This small molecule binds to this protein.
Small molecule (SMILES): OC[C@H]1O[C@H](O[C@H]2[C@H](O)[C@@H](O)[C@H](OCCCCCC3CCCCC3)O[C@@H]2CO)[C@H](O)[C@@H](O)[C@@H]1O

Sequence of chain 1.A:
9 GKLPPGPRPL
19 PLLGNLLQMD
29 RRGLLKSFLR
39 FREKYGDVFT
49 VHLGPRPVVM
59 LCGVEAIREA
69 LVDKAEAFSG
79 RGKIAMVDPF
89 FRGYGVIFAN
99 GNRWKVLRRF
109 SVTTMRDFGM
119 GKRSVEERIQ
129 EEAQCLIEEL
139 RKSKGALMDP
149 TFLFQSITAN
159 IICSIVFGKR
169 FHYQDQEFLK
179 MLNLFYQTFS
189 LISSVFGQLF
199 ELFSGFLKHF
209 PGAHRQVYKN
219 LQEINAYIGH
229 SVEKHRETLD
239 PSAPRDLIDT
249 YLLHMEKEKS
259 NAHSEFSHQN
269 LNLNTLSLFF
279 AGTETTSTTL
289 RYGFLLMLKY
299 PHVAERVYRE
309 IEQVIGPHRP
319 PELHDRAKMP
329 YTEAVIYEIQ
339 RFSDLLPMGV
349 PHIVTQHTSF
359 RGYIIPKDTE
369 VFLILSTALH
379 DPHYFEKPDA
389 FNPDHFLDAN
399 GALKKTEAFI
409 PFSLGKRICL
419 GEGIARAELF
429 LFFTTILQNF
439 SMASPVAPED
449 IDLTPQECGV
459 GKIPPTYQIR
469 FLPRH

Binding-site contacts:
Ligand atom C5 contacts residue MET179 of chain 1.A at 4.1 Å (hydrophobic).
Ligand atom C4 contacts residue TYR225 of chain 1.A at 4.5 Å (hydrophobic).
Ligand atom O12 contacts residue TYR225 of chain 1.A at 4.4 Å.
Ligand atom C7 contacts residue CYS161 of chain 1.A at 4.4 Å (hydrophobic).
Ligand atom C4 contacts residue PHE169 of chain 1.A at 4.2 Å (hydrophobic).
Ligand atom C11 contacts residue LEU180 of chain 1.A at 4.4 Å (hydrophobic).
Ligand atom C10 contacts residue PHE183 of chain 1.A at 4.0 Å (hydrophobic).
Ligand atom C3 contacts residue PHE176 of chain 1.A at 3.7 Å (hydrophobic).
Ligand atom C7 contacts residue PHE277 of chain 1.A at 4.3 Å (hydrophobic).
Ligand atom C5 contacts residue TYR225 of chain 1.A at 3.7 Å (hydrophobic).
Ligand atom C9 contacts residue PHE183 of chain 1.A at 3.4 Å (hydrophobic).
Ligand atom C8 contacts residue PHE277 of chain 1.A at 3.7 Å (hydrophobic).
Ligand atom C11 contacts residue PHE176 of chain 1.A at 3.8 Å (hydrophobic).
Ligand atom C9 contacts residue PHE277 of chain 1.A at 3.5 Å (hydrophobic).
Ligand atom C11 contacts residue CYS161 of chain 1.A at 4.4 Å (hydrophobic).
Ligand atom C4 contacts residue GLU175 of chain 1.A at 4.1 Å.
Ligand atom C10 contacts residue MET179 of chain 1.A at 4.1 Å (hydrophobic).
Ligand atom C2 contacts residue TYR225 of chain 1.A at 3.6 Å (hydrophobic).
Ligand atom C2 contacts residue GLU175 of chain 1.A at 4.1 Å.
Ligand atom C7 contacts residue TYR225 of chain 1.A at 4.1 Å (hydrophobic).
Ligand atom C11 contacts residue MET179 of chain 1.A at 4.0 Å (hydrophobic).
Ligand atom C5 contacts residue PHE169 of chain 1.A at 3.7 Å (hydrophobic).
Ligand atom C1 contacts residue TYR225 of chain 1.A at 3.4 Å (hydrophobic).
Ligand atom C8 contacts residue PHE183 of chain 1.A at 3.8 Å (hydrophobic).
Ligand atom C10 contacts residue LEU180 of chain 1.A at 3.8 Å (hydrophobic).
Ligand atom C4 contacts residue PHE176 of chain 1.A at 3.8 Å (hydrophobic).
Ligand atom C6 contacts residue MET179 of chain 1.A at 3.8 Å (hydrophobic).
Ligand atom C5 contacts residue PHE176 of chain 1.A at 4.4 Å (hydrophobic).
Ligand atom C4 contacts residue MET179 of chain 1.A at 3.3 Å (hydrophobic).
Ligand atom C3 contacts residue PHE169 of chain 1.A at 3.4 Å (hydrophobic).
Ligand atom C1 contacts residue MET179 of chain 1.A at 4.2 Å (hydrophobic).
Ligand atom C3 contacts residue GLU175 of chain 1.A at 4.0 Å.
Ligand atom O12 contacts residue GLU175 of chain 1.A at 3.4 Å.
Ligand atom C2 contacts residue PHE169 of chain 1.A at 4.0 Å (hydrophobic).
Ligand atom C3 contacts residue MET179 of chain 1.A at 4.4 Å (hydrophobic).
Ligand atom C1 contacts residue GLU175 of chain 1.A at 4.2 Å.
Ligand atom C6 contacts residue TYR225 of chain 1.A at 4.4 Å (hydrophobic).